Sequence of chain 2.A:
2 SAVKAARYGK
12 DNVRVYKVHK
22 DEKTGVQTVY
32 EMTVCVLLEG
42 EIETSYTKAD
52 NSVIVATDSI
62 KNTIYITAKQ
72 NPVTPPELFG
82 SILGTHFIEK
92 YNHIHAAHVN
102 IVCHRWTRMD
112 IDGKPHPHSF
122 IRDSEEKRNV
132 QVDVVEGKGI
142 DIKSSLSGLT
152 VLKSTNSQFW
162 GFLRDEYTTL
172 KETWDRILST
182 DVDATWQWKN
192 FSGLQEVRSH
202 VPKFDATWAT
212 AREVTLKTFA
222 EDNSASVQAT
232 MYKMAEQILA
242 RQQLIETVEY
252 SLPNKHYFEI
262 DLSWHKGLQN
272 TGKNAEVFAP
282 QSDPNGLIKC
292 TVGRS

Sequence of chain 1.A:
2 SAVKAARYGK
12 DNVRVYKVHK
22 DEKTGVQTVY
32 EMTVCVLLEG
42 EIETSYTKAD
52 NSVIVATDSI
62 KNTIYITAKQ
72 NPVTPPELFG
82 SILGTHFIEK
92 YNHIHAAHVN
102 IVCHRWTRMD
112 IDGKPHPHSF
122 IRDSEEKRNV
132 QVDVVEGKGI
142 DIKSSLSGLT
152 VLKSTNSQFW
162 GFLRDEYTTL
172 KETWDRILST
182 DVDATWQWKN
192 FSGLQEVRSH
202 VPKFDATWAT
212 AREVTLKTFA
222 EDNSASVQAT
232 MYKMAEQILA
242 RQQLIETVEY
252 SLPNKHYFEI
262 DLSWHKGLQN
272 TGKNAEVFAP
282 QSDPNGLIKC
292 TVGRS

Binding-site contacts:
Ligand atom C2 contacts residue PHE160 of chain 2.A at 3.7 Å (hydrophobic).
Ligand atom C2 contacts residue ASN255 of chain 2.A at 3.9 Å.
Ligand atom N9 contacts residue ARG177 of chain 2.A at 3.9 Å.
Ligand atom C4 contacts residue PHE160 of chain 2.A at 3.4 Å (hydrophobic).
Ligand atom O13 contacts residue ILE55 of chain 1.A at 3.6 Å.
Ligand atom O24 contacts residue THR58 of chain 1.A at 3.2 Å (h-bond).
Ligand atom N7 contacts residue THR58 of chain 1.A at 2.9 Å (h-bond).
Ligand atom O11 contacts residue ARG177 of chain 2.A at 3.0 Å (salt-bridge).
Ligand atom O11 contacts residue GLN229 of chain 2.A at 3.7 Å.
Ligand atom O24 contacts residue ASP59 of chain 1.A at 2.9 Å (salt-bridge).
Ligand atom N3 contacts residue ARG177 of chain 2.A at 3.0 Å (salt-bridge).
Ligand atom O13 contacts residue PHE160 of chain 2.A at 3.9 Å.
Ligand atom C2 contacts residue VAL228 of chain 2.A at 3.9 Å (hydrophobic).
Ligand atom C6 contacts residue GLN229 of chain 2.A at 3.8 Å.
Ligand atom N7 contacts residue ALA57 of chain 1.A at 3.7 Å.
Ligand atom C2 contacts residue GLN229 of chain 2.A at 3.8 Å.
Ligand atom N3 contacts residue PHE160 of chain 2.A at 3.8 Å.
Ligand atom O13 contacts residue THR58 of chain 1.A at 3.9 Å.
Ligand atom N3 contacts residue ASN255 of chain 2.A at 3.4 Å (h-bond).
Ligand atom C5 contacts residue PHE160 of chain 2.A at 3.4 Å (hydrophobic).
Ligand atom C4 contacts residue ASN255 of chain 2.A at 3.9 Å.
Ligand atom C8 contacts residue ASP59 of chain 1.A at 3.9 Å.
Ligand atom O13 contacts residue GLN229 of chain 2.A at 3.0 Å (h-bond).
Ligand atom C2 contacts residue ARG177 of chain 2.A at 3.5 Å.
Ligand atom C8 contacts residue PHE160 of chain 2.A at 3.7 Å (hydrophobic).
Ligand atom N1 contacts residue GLN229 of chain 2.A at 3.0 Å (h-bond).
Ligand atom N9 contacts residue PHE160 of chain 2.A at 3.6 Å.
Ligand atom C6 contacts residue PHE160 of chain 2.A at 3.5 Å (hydrophobic).
Ligand atom N1 contacts residue PHE160 of chain 2.A at 3.6 Å.
Ligand atom O11 contacts residue VAL228 of chain 2.A at 2.9 Å (h-bond).
Ligand atom C4 contacts residue ARG177 of chain 2.A at 3.8 Å.
Ligand atom C8 contacts residue THR58 of chain 1.A at 3.2 Å.
Ligand atom C5 contacts residue THR58 of chain 1.A at 4.0 Å.
Ligand atom O11 contacts residue PHE160 of chain 2.A at 4.0 Å.
Ligand atom N7 contacts residue PHE160 of chain 2.A at 3.6 Å.
Ligand atom O13 contacts residue TYR9 of chain 1.A at 3.9 Å.
Ligand atom O24 contacts residue ALA57 of chain 1.A at 3.7 Å.
Ligand atom O11 contacts residue SER227 of chain 2.A at 3.6 Å.
Ligand atom O24 contacts residue LEU171 of chain 2.A at 3.6 Å.
Ligand atom O11 contacts residue ASN255 of chain 2.A at 4.1 Å.

The protein below binds the small molecule below.
Small molecule (SMILES): O=c1[nH]c(=O)c2[nH]c(=O)[nH]c2[nH]1